A protein and the small-molecule ligand that binds it are described below.
Small molecule (SMILES): Nc1ncnc2c1ncn2[C@H]1C[C@H](O)[C@@H](COP(=O)(O)O)O1

Sequence of chain 1.A:
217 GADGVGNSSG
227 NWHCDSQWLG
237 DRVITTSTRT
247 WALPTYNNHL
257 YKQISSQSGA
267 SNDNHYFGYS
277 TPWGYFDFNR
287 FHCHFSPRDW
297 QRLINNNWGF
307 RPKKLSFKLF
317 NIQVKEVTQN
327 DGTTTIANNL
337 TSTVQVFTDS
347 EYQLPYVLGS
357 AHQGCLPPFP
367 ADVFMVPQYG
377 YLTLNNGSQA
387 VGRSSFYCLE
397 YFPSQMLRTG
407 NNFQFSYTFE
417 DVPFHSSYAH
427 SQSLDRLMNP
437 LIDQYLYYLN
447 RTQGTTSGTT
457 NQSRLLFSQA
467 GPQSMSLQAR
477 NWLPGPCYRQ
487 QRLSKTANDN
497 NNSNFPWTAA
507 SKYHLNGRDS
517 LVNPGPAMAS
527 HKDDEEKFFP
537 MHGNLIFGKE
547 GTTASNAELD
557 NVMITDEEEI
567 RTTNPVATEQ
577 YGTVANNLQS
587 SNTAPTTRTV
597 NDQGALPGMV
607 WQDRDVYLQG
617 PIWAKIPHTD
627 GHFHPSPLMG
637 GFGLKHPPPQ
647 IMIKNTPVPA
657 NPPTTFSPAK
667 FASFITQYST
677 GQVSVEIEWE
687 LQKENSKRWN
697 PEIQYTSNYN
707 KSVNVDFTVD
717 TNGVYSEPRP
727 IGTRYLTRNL

Binding-site contacts:
Ligand atom N6 contacts residue GLY639 of chain 1.A at 2.8 Å (h-bond).
Ligand atom N6 contacts residue PRO631 of chain 1.A at 3.9 Å.
Ligand atom N1 contacts residue GLY639 of chain 1.A at 2.9 Å (h-bond).
Ligand atom C2' contacts residue PRO419 of chain 1.A at 4.0 Å (hydrophobic).
Ligand atom O4' contacts residue PRO631 of chain 1.A at 3.8 Å.
Ligand atom O5' contacts residue PHE629 of chain 1.A at 4.2 Å.
Ligand atom C8 contacts residue PRO419 of chain 1.A at 4.3 Å (hydrophobic).
Ligand atom N6 contacts residue GLY637 of chain 1.A at 4.1 Å.
Ligand atom C5 contacts residue PRO631 of chain 1.A at 4.4 Å (hydrophobic).
Ligand atom C6 contacts residue PRO631 of chain 1.A at 4.0 Å (hydrophobic).
Ligand atom N1 contacts residue PRO631 of chain 1.A at 4.2 Å.
Ligand atom N7 contacts residue HIS630 of chain 1.A at 4.1 Å.
Ligand atom C1' contacts residue HIS630 of chain 1.A at 4.0 Å.
Ligand atom N1 contacts residue VAL418 of chain 1.A at 3.8 Å.
Ligand atom N7 contacts residue PRO419 of chain 1.A at 4.4 Å.
Ligand atom N6 contacts residue VAL418 of chain 1.A at 3.6 Å.
Ligand atom C4 contacts residue PRO419 of chain 1.A at 4.2 Å (hydrophobic).
Ligand atom N6 contacts residue SER632 of chain 1.A at 3.9 Å.
Ligand atom N1 contacts residue ILE622 of chain 1.A at 4.4 Å.
Ligand atom O2P contacts residue PRO631 of chain 1.A at 3.8 Å.
Ligand atom C6 contacts residue PRO419 of chain 1.A at 4.4 Å (hydrophobic).
Ligand atom O5' contacts residue PRO631 of chain 1.A at 4.1 Å.
Ligand atom N7 contacts residue SER632 of chain 1.A at 3.8 Å.
Ligand atom C5 contacts residue SER632 of chain 1.A at 4.3 Å.
Ligand atom C2 contacts residue GLY639 of chain 1.A at 3.7 Å.
Ligand atom O2P contacts residue HIS628 of chain 1.A at 4.3 Å.
Ligand atom N3 contacts residue PRO419 of chain 1.A at 4.3 Å.
Ligand atom N6 contacts residue PRO633 of chain 1.A at 4.1 Å.
Ligand atom C4 contacts residue PRO631 of chain 1.A at 4.4 Å (hydrophobic).
Ligand atom C5 contacts residue PRO419 of chain 1.A at 4.2 Å (hydrophobic).
Ligand atom C8 contacts residue HIS630 of chain 1.A at 3.4 Å.
Ligand atom N6 contacts residue PHE638 of chain 1.A at 3.8 Å.
Ligand atom N9 contacts residue HIS630 of chain 1.A at 4.2 Å.
Ligand atom N9 contacts residue PRO419 of chain 1.A at 4.2 Å.
Ligand atom O4' contacts residue HIS630 of chain 1.A at 4.4 Å.
Ligand atom C6 contacts residue SER632 of chain 1.A at 4.3 Å.
Ligand atom C6 contacts residue VAL418 of chain 1.A at 3.8 Å (hydrophobic).
Ligand atom C6 contacts residue GLY639 of chain 1.A at 3.7 Å.
Ligand atom O2P contacts residue PHE629 of chain 1.A at 4.0 Å.
Ligand atom C2 contacts residue PRO419 of chain 1.A at 4.4 Å (hydrophobic).